The small molecule below binds the protein below.
Small molecule (SMILES): CC(=O)N[C@H]1[C@H](O[C@H]2[C@H](O)[C@@H](NC(C)=O)CO[C@@H]2CO)O[C@H](CO)[C@@H](O[C@@H]2O[C@H](CO)[C@@H](O)[C@H](O)[C@@H]2O)[C@@H]1O

Binding-site contacts:
Ligand atom C5 contacts residue ASN243 of chain 1.C at 3.5 Å.
Ligand atom C8 contacts residue SER245 of chain 1.C at 4.1 Å.
Ligand atom C4 contacts residue ASN243 of chain 1.C at 4.2 Å.
Ligand atom O6 contacts residue ASN251 of chain 1.C at 3.2 Å (h-bond).
Ligand atom C7 contacts residue SER245 of chain 1.C at 2.9 Å.
Ligand atom C2 contacts residue ASN243 of chain 1.C at 2.5 Å.
Ligand atom N2 contacts residue SER245 of chain 1.C at 3.3 Å (h-bond).
Ligand atom N2 contacts residue ASN243 of chain 1.C at 2.9 Å (h-bond).
Ligand atom O5 contacts residue ALA250 of chain 1.C at 3.2 Å.
Ligand atom O5 contacts residue ASN243 of chain 1.C at 2.4 Å (h-bond).
Ligand atom O7 contacts residue ASN243 of chain 1.C at 3.8 Å.
Ligand atom O6 contacts residue ASN243 of chain 1.C at 4.2 Å.
Ligand atom O7 contacts residue SER245 of chain 1.C at 1.8 Å.
Ligand atom C6 contacts residue ASN243 of chain 1.C at 3.6 Å.
Ligand atom C7 contacts residue ASN243 of chain 1.C at 3.8 Å.
Ligand atom C3 contacts residue ASN243 of chain 1.C at 3.8 Å.
Ligand atom C1 contacts residue ALA250 of chain 1.C at 3.8 Å (hydrophobic).
Ligand atom C5 contacts residue ALA250 of chain 1.C at 4.3 Å (hydrophobic).
Ligand atom C6 contacts residue ASN251 of chain 1.C at 4.2 Å.
Ligand atom C1 contacts residue ASN243 of chain 1.C at 1.4 Å.
Ligand atom O7 contacts residue PHE269 of chain 1.C at 3.5 Å.

Sequence of chain 1.C:
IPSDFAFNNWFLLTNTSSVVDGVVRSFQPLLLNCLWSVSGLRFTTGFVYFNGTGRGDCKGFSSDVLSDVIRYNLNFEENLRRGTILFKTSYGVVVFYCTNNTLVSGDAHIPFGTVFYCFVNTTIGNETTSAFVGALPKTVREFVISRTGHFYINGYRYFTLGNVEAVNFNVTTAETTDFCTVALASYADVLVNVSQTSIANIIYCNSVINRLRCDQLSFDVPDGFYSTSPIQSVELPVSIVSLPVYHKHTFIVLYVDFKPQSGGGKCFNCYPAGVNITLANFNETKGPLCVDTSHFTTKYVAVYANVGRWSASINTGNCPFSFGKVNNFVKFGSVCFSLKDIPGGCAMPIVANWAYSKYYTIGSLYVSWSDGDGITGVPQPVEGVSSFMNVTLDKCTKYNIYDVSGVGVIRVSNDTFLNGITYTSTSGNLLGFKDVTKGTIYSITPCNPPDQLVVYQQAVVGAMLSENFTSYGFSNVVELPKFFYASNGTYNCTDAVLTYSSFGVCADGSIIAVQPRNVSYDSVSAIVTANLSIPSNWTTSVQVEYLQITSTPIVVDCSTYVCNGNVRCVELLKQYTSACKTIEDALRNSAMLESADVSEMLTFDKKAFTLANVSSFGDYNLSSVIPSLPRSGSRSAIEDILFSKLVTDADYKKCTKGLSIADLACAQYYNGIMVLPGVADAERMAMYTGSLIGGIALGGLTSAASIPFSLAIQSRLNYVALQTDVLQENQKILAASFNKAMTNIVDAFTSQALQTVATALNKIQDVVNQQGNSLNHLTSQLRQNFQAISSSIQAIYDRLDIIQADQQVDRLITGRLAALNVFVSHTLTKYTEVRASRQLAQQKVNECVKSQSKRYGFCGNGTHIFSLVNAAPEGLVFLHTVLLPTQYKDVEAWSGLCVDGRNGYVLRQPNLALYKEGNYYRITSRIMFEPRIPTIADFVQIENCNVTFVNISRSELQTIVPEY